This protein binds this small molecule.
Small molecule (SMILES): CC[C@H](C)[C@H](N)C(=O)N[C@@H](CC(C)C)C(=O)N[C@@H](CCC(=O)O)C(=O)N[C@@H](CC(N)=O)C(=O)N[C@@H](CC(C)C)C(=O)N[C@@H](CCCCN)C(=O)N[C@@H](CC(=O)O)C(=O)N[C@H](C(=O)NCC(=O)N[C@@H](CC(C)C)C(=O)N[C@@H](Cc1ccccc1)C(=O)O)C(C)C

Sequence of chain 1.A:
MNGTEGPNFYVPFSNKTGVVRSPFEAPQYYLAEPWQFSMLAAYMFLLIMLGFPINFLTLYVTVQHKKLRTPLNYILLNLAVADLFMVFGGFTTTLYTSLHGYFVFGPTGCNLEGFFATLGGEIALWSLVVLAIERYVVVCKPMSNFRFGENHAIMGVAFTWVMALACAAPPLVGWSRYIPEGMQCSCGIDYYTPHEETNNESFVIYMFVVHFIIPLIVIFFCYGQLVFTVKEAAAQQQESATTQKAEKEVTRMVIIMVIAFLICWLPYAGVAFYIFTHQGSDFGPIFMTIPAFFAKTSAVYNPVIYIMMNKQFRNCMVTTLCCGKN

Binding-site contacts:
Ligand atom CD1 contacts residue ALA246 of chain 1.A at 3.5 Å (hydrophobic).
Ligand atom CG1 contacts residue VAL138 of chain 1.A at 3.8 Å (hydrophobic).
Ligand atom N contacts residue SO41 of chain 1.H at 3.2 Å (h-bond).
Ligand atom CA contacts residue SO41 of chain 1.H at 3.9 Å.
Ligand atom CE1 contacts residue ALA246 of chain 1.A at 3.5 Å (hydrophobic).
Ligand atom CA contacts residue ASN310 of chain 1.A at 3.8 Å.
Ligand atom CZ contacts residue ALA246 of chain 1.A at 4.0 Å (hydrophobic).
Ligand atom CB contacts residue SO41 of chain 1.H at 3.6 Å.
Ligand atom O contacts residue VAL139 of chain 1.A at 3.8 Å.
Ligand atom CG contacts residue VAL138 of chain 1.A at 3.9 Å (hydrophobic).
Ligand atom C contacts residue SO41 of chain 1.H at 3.6 Å.
Ligand atom O contacts residue GLU249 of chain 1.A at 3.8 Å.
Ligand atom CD1 contacts residue ARG135 of chain 1.A at 3.9 Å.
Ligand atom CG contacts residue ARG135 of chain 1.A at 4.0 Å.
Ligand atom C contacts residue SO41 of chain 1.H at 3.9 Å.
Ligand atom CD1 contacts residue THR242 of chain 1.A at 3.7 Å.
Ligand atom N contacts residue SO41 of chain 1.H at 3.0 Å (h-bond).
Ligand atom O contacts residue VAL250 of chain 1.A at 3.7 Å.
Ligand atom CG1 contacts residue ARG135 of chain 1.A at 4.0 Å.
Ligand atom N contacts residue SO41 of chain 1.H at 3.2 Å (h-bond).
Ligand atom CE2 contacts residue ALA246 of chain 1.A at 3.9 Å (hydrophobic).
Ligand atom CB contacts residue LEU72 of chain 1.A at 3.9 Å (hydrophobic).
Ligand atom CD1 contacts residue VAL230 of chain 1.A at 4.0 Å (hydrophobic).
Ligand atom O contacts residue VAL138 of chain 1.A at 3.9 Å.
Ligand atom CA contacts residue SO41 of chain 1.H at 3.9 Å.
Ligand atom CA contacts residue SO41 of chain 1.H at 3.9 Å.
Ligand atom CD2 contacts residue ALA246 of chain 1.A at 3.8 Å (hydrophobic).
Ligand atom CD2 contacts residue VAL139 of chain 1.A at 3.6 Å (hydrophobic).
Ligand atom CG contacts residue ALA246 of chain 1.A at 3.7 Å (hydrophobic).
Ligand atom CB contacts residue ARG135 of chain 1.A at 3.8 Å.
Ligand atom C contacts residue LEU72 of chain 1.A at 4.0 Å (hydrophobic).
Ligand atom CD2 contacts residue ALA246 of chain 1.A at 3.5 Å (hydrophobic).
Ligand atom CD1 contacts residue ALA233 of chain 1.A at 3.6 Å (hydrophobic).
Ligand atom CD2 contacts residue ARG135 of chain 1.A at 3.7 Å.
Ligand atom CD1 contacts residue VAL250 of chain 1.A at 3.9 Å (hydrophobic).
Ligand atom OD1 contacts residue LYS141 of chain 1.A at 3.2 Å.
Ligand atom CD1 contacts residue THR243 of chain 1.A at 4.0 Å.
Ligand atom CD1 contacts residue GLU249 of chain 1.A at 3.9 Å.
Ligand atom O contacts residue LEU72 of chain 1.A at 3.5 Å.
Ligand atom O contacts residue ARG135 of chain 1.A at 3.1 Å (salt-bridge).